A small-molecule ligand and the protein it binds are described below.
Small molecule (SMILES): Cn1nnnc1NC(=O)c1cccc2c1n(C)c(=O)n2Cc1ccccc1Cl

Sequence of chain 2.A:
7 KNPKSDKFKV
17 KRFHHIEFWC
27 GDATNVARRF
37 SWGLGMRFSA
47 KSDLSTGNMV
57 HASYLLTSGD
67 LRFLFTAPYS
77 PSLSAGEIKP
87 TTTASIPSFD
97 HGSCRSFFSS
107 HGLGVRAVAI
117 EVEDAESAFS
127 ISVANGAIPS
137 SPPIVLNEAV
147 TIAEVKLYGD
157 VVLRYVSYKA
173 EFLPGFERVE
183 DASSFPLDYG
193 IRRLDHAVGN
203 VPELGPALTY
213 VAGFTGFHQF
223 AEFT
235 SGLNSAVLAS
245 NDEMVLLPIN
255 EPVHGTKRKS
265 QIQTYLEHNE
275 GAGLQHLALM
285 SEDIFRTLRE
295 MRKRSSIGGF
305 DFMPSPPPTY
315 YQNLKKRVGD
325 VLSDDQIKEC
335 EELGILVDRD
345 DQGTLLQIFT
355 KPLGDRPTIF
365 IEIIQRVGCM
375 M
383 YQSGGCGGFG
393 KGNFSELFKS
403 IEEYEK

Binding-site contacts:
Ligand atom N15 contacts residue CO1 of chain 2.B at 3.6 Å.
Ligand atom O14 contacts residue PHE353 of chain 2.A at 3.4 Å.
Ligand atom N18 contacts residue VAL200 of chain 2.A at 3.7 Å.
Ligand atom C6 contacts residue PHE353 of chain 2.A at 3.5 Å (hydrophobic).
Ligand atom O14 contacts residue GLU366 of chain 2.A at 3.2 Å (salt-bridge).
Ligand atom O11 contacts residue PHE396 of chain 2.A at 3.5 Å.
Ligand atom C13 contacts residue HIS280 of chain 2.A at 3.4 Å.
Ligand atom C23 contacts residue LEU399 of chain 2.A at 3.5 Å (hydrophobic).
Ligand atom C5 contacts residue PHE396 of chain 2.A at 3.7 Å (hydrophobic).
Ligand atom C24 contacts residue LEU399 of chain 2.A at 3.3 Å (hydrophobic).
Ligand atom C21 contacts residue ASN254 of chain 2.A at 3.5 Å.
Ligand atom N18 contacts residue PRO252 of chain 2.A at 3.4 Å.
Ligand atom C21 contacts residue SER239 of chain 2.A at 3.7 Å.
Ligand atom O14 contacts residue HIS280 of chain 2.A at 3.2 Å (h-bond).
Ligand atom N18 contacts residue CO1 of chain 2.B at 3.0 Å.
Ligand atom C1 contacts residue PHE353 of chain 2.A at 3.5 Å (hydrophobic).
Ligand atom N17 contacts residue HIS280 of chain 2.A at 3.3 Å (h-bond).
Ligand atom C8 contacts residue GLY392 of chain 2.A at 3.6 Å.
Ligand atom C27 contacts residue PHE353 of chain 2.A at 3.3 Å (hydrophobic).
Ligand atom N18 contacts residue HIS198 of chain 2.A at 3.2 Å (h-bond).
Ligand atom C13 contacts residue CO1 of chain 2.B at 3.2 Å.
Ligand atom C10 contacts residue PHE391 of chain 2.A at 2.8 Å (hydrophobic).
Ligand atom N17 contacts residue HIS198 of chain 2.A at 3.2 Å (h-bond).
Ligand atom C26 contacts residue LEU340 of chain 2.A at 3.3 Å (hydrophobic).
Ligand atom O11 contacts residue ASN395 of chain 2.A at 3.2 Å.
Ligand atom N15 contacts residue HIS280 of chain 2.A at 3.5 Å.
Ligand atom C8 contacts residue PHE396 of chain 2.A at 3.4 Å (hydrophobic).
Ligand atom N7 contacts residue PHE396 of chain 2.A at 3.5 Å.
Ligand atom C12 contacts residue PHE396 of chain 2.A at 3.7 Å (hydrophobic).
Ligand atom CL contacts residue LEU399 of chain 2.A at 3.5 Å.
Ligand atom C10 contacts residue GLY392 of chain 2.A at 3.4 Å.
Ligand atom O14 contacts residue CO1 of chain 2.B at 2.2 Å.
Ligand atom N18 contacts residue PHE391 of chain 2.A at 3.4 Å.
Ligand atom C16 contacts residue CO1 of chain 2.B at 3.1 Å.
Ligand atom N9 contacts residue PHE396 of chain 2.A at 3.7 Å.
Ligand atom C26 contacts residue PHE353 of chain 2.A at 3.2 Å (hydrophobic).
Ligand atom O11 contacts residue GLY392 of chain 2.A at 2.7 Å (h-bond).
Ligand atom N17 contacts residue CO1 of chain 2.B at 2.1 Å.
Ligand atom N19 contacts residue PRO252 of chain 2.A at 3.2 Å.
Ligand atom C16 contacts residue HIS280 of chain 2.A at 3.6 Å.